The small molecule below binds the protein below.
Small molecule (SMILES): Cc1c(C#N)sc(-c2nc[nH]n2)c1C

Binding-site contacts:
Ligand atom C8 contacts residue ILE104 of chain 1.A at 4.1 Å (hydrophobic).
Ligand atom C contacts residue LEU174 of chain 1.A at 3.9 Å (hydrophobic).
Ligand atom C7 contacts residue ILE185 of chain 1.A at 4.0 Å (hydrophobic).
Ligand atom N2 contacts residue ILE185 of chain 1.A at 4.1 Å.
Ligand atom C4 contacts residue LEU174 of chain 1.A at 3.6 Å (hydrophobic).
Ligand atom C contacts residue ILE104 of chain 1.A at 4.2 Å (hydrophobic).
Ligand atom N contacts residue ARG122 of chain 1.A at 3.7 Å.
Ligand atom C1 contacts residue ALA65 of chain 1.A at 3.8 Å (hydrophobic).
Ligand atom C2 contacts residue ALA65 of chain 1.A at 4.2 Å (hydrophobic).
Ligand atom C contacts residue ARG122 of chain 1.A at 4.1 Å.
Ligand atom C5 contacts residue LEU44 of chain 1.A at 3.8 Å (hydrophobic).
Ligand atom C3 contacts residue VAL52 of chain 1.A at 4.1 Å (hydrophobic).
Ligand atom C7 contacts residue ASP186 of chain 1.A at 4.3 Å.
Ligand atom N3 contacts residue VAL52 of chain 1.A at 4.1 Å.
Ligand atom C contacts residue ALA65 of chain 1.A at 3.6 Å (hydrophobic).
Ligand atom C6 contacts residue ILE185 of chain 1.A at 3.7 Å (hydrophobic).
Ligand atom N contacts residue GLU124 of chain 1.A at 4.3 Å.
Ligand atom C6 contacts residue VAL52 of chain 1.A at 4.1 Å (hydrophobic).
Ligand atom C8 contacts residue LEU120 of chain 1.A at 3.8 Å (hydrophobic).
Ligand atom C2 contacts residue LEU174 of chain 1.A at 4.2 Å (hydrophobic).
Ligand atom N3 contacts residue ILE185 of chain 1.A at 3.9 Å.
Ligand atom N contacts residue VAL126 of chain 1.A at 3.5 Å.
Ligand atom C2 contacts residue ILE185 of chain 1.A at 4.2 Å (hydrophobic).
Ligand atom C5 contacts residue LEU174 of chain 1.A at 3.8 Å (hydrophobic).
Ligand atom C4 contacts residue LEU44 of chain 1.A at 4.1 Å (hydrophobic).
Ligand atom N2 contacts residue VAL52 of chain 1.A at 4.2 Å.
Ligand atom N1 contacts residue VAL52 of chain 1.A at 4.1 Å.
Ligand atom N2 contacts residue PHE49 of chain 1.A at 3.3 Å.
Ligand atom C1 contacts residue LEU174 of chain 1.A at 3.6 Å (hydrophobic).
Ligand atom C contacts residue GLU121 of chain 1.A at 3.0 Å.
Ligand atom C7 contacts residue LYS67 of chain 1.A at 4.3 Å.
Ligand atom N contacts residue LEU44 of chain 1.A at 3.9 Å.
Ligand atom C7 contacts residue PHE49 of chain 1.A at 3.6 Å (hydrophobic).
Ligand atom S contacts residue LEU44 of chain 1.A at 4.3 Å.
Ligand atom N1 contacts residue ILE185 of chain 1.A at 3.8 Å.
Ligand atom C8 contacts residue ILE185 of chain 1.A at 3.9 Å (hydrophobic).
Ligand atom N contacts residue LEU174 of chain 1.A at 4.3 Å.
Ligand atom C3 contacts residue ILE185 of chain 1.A at 4.1 Å (hydrophobic).
Ligand atom N3 contacts residue PHE49 of chain 1.A at 4.0 Å.
Ligand atom C7 contacts residue VAL52 of chain 1.A at 4.1 Å (hydrophobic).

Sequence of chain 1.A:
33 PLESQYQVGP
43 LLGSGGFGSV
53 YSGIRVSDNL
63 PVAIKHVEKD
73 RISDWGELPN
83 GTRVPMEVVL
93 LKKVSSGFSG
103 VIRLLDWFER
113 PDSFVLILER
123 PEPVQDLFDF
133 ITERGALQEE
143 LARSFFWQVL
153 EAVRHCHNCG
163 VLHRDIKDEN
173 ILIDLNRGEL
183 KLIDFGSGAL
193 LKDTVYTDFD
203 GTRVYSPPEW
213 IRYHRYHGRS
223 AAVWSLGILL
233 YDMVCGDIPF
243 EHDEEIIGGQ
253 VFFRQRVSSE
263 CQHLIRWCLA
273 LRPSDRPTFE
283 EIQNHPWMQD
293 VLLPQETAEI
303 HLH